Binding-site contacts:
Ligand atom C4 contacts residue CYS9 of chain 1.A at 3.9 Å (hydrophobic).
Ligand atom C3 contacts residue GLU1 of chain 1.A at 4.0 Å.
Ligand atom C4 contacts residue GLU3 of chain 1.A at 4.5 Å.
Ligand atom N2 contacts residue THR34 of chain 1.A at 3.1 Å (h-bond).
Ligand atom O5 contacts residue PHE30 of chain 1.A at 4.1 Å.
Ligand atom C6 contacts residue PHE30 of chain 1.A at 3.5 Å (hydrophobic).
Ligand atom O6 contacts residue ILE12 of chain 1.A at 3.4 Å (h-bond).
Ligand atom C2 contacts residue ASN32 of chain 1.A at 2.5 Å.
Ligand atom C2 contacts residue GLU1 of chain 1.A at 3.8 Å.
Ligand atom O6 contacts residue GLY10 of chain 1.A at 4.0 Å.
Ligand atom C1 contacts residue THR34 of chain 1.A at 3.7 Å.
Ligand atom C8 contacts residue THR34 of chain 1.A at 3.9 Å.
Ligand atom C6 contacts residue CYS9 of chain 1.A at 3.3 Å (hydrophobic).
Ligand atom C5 contacts residue PHE30 of chain 1.A at 3.7 Å (hydrophobic).
Ligand atom C7 contacts residue THR34 of chain 1.A at 4.0 Å.
Ligand atom O4 contacts residue PHE30 of chain 1.A at 4.3 Å.
Ligand atom O6 contacts residue CYS9 of chain 1.A at 2.6 Å (h-bond).
Ligand atom C6 contacts residue ILE12 of chain 1.A at 3.9 Å (hydrophobic).
Ligand atom N2 contacts residue ASN32 of chain 1.A at 2.9 Å (h-bond).
Ligand atom O7 contacts residue GLU1 of chain 1.A at 3.0 Å (salt-bridge).
Ligand atom O3 contacts residue GLU3 of chain 1.A at 3.6 Å (salt-bridge).
Ligand atom O5 contacts residue ASN32 of chain 1.A at 2.3 Å (h-bond).
Ligand atom C4 contacts residue GLU1 of chain 1.A at 4.1 Å.
Ligand atom O7 contacts residue ASN32 of chain 1.A at 4.2 Å.
Ligand atom O4 contacts residue CYS9 of chain 1.A at 3.6 Å.
Ligand atom O3 contacts residue GLU1 of chain 1.A at 3.4 Å (salt-bridge).
Ligand atom N2 contacts residue GLU1 of chain 1.A at 4.4 Å.
Ligand atom C6 contacts residue GLU48 of chain 1.A at 4.3 Å.
Ligand atom O6 contacts residue ALA11 of chain 1.A at 3.7 Å.
Ligand atom C2 contacts residue THR34 of chain 1.A at 3.9 Å.
Ligand atom C1 contacts residue ASN32 of chain 1.A at 1.4 Å.
Ligand atom C1 contacts residue PHE30 of chain 1.A at 4.3 Å (hydrophobic).
Ligand atom C5 contacts residue CYS9 of chain 1.A at 4.2 Å (hydrophobic).
Ligand atom C4 contacts residue ASN32 of chain 1.A at 4.2 Å.
Ligand atom C5 contacts residue ASN32 of chain 1.A at 3.6 Å.
Ligand atom C7 contacts residue ASN32 of chain 1.A at 3.8 Å.
Ligand atom C7 contacts residue GLU1 of chain 1.A at 4.1 Å.
Ligand atom C3 contacts residue ASN32 of chain 1.A at 3.8 Å.

The protein below binds the small molecule below.
Small molecule (SMILES): CC(=O)N[C@@H]1[C@@H](O)[C@H](O)[C@@H](CO)O[C@H]1O

Sequence of chain 1.A:
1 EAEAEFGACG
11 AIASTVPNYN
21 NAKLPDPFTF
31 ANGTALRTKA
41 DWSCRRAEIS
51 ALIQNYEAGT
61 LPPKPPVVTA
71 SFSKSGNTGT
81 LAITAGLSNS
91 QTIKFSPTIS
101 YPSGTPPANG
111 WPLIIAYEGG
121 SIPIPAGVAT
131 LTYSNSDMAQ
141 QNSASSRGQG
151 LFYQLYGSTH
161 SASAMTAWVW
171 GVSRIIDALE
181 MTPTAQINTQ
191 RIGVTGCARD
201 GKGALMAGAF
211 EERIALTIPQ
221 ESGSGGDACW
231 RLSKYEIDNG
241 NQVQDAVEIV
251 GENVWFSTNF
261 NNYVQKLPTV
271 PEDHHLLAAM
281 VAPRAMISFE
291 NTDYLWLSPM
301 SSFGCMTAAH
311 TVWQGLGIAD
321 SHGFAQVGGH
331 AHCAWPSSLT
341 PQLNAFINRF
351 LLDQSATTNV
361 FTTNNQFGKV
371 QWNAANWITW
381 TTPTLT